The small molecule below binds the protein below.
Small molecule (SMILES): N[C@@H](Cc1c[nH]c2ccccc12)C(=O)O

Sequence of chain 2.B:
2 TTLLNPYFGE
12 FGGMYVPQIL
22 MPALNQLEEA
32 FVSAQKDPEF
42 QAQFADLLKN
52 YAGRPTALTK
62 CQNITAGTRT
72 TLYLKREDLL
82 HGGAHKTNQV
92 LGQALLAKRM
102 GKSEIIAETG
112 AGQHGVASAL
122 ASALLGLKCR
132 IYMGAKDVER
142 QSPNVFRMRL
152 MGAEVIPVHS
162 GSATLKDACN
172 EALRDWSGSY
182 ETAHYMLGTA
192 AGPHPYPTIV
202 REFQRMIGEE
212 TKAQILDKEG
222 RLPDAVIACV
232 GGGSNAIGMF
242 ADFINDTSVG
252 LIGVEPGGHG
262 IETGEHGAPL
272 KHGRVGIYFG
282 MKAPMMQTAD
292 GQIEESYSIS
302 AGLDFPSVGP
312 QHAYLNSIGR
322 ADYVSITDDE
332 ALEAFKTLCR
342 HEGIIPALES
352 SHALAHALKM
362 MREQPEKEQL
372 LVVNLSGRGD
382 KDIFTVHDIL

Binding-site contacts:
Ligand atom CA contacts residue ALA112 of chain 2.B at 3.8 Å (hydrophobic).
Ligand atom O contacts residue HIS115 of chain 2.B at 3.8 Å.
Ligand atom CZ3 contacts residue THR190 of chain 2.B at 3.9 Å.
Ligand atom CZ3 contacts residue GLY233 of chain 2.B at 3.9 Å.
Ligand atom CZ3 contacts residue PHE306 of chain 2.B at 3.5 Å (hydrophobic).
Ligand atom CB contacts residue PLP1 of chain 2.E at 3.4 Å.
Ligand atom CD1 contacts residue HIS115 of chain 2.B at 3.9 Å.
Ligand atom CZ3 contacts residue LEU166 of chain 2.B at 3.9 Å (hydrophobic).
Ligand atom CD1 contacts residue GLU109 of chain 2.B at 3.8 Å.
Ligand atom O contacts residue ALA112 of chain 2.B at 3.5 Å (h-bond).
Ligand atom CB contacts residue LYS87 of chain 2.B at 3.6 Å.
Ligand atom C contacts residue ALA112 of chain 2.B at 3.7 Å (hydrophobic).
Ligand atom CE2 contacts residue LEU166 of chain 2.B at 3.9 Å (hydrophobic).
Ligand atom CA contacts residue PLP1 of chain 2.E at 3.8 Å.
Ligand atom N contacts residue ALA302 of chain 2.B at 3.8 Å.
Ligand atom C contacts residue HIS115 of chain 2.B at 3.7 Å.
Ligand atom CE3 contacts residue LEU166 of chain 2.B at 3.8 Å (hydrophobic).
Ligand atom NE1 contacts residue GLU109 of chain 2.B at 2.8 Å (salt-bridge).
Ligand atom O contacts residue THR110 of chain 2.B at 2.6 Å (h-bond).
Ligand atom OXT contacts residue GLN114 of chain 2.B at 3.2 Å (h-bond).
Ligand atom N contacts residue ALA112 of chain 2.B at 3.1 Å (h-bond).
Ligand atom CZ2 contacts residue THR190 of chain 2.B at 3.6 Å.
Ligand atom CA contacts residue LYS87 of chain 2.B at 3.9 Å.
Ligand atom C contacts residue LYS87 of chain 2.B at 3.8 Å.
Ligand atom N contacts residue GLY111 of chain 2.B at 3.5 Å (h-bond).
Ligand atom CE2 contacts residue GLU109 of chain 2.B at 3.6 Å.
Ligand atom O contacts residue GLY113 of chain 2.B at 3.5 Å (h-bond).
Ligand atom OXT contacts residue HIS115 of chain 2.B at 2.8 Å (h-bond).
Ligand atom CZ2 contacts residue GLU109 of chain 2.B at 3.9 Å.
Ligand atom N contacts residue LEU166 of chain 2.B at 3.9 Å.
Ligand atom OXT contacts residue THR110 of chain 2.B at 3.8 Å.
Ligand atom C contacts residue THR110 of chain 2.B at 3.6 Å.
Ligand atom CH2 contacts residue PHE306 of chain 2.B at 3.6 Å (hydrophobic).
Ligand atom O contacts residue GLY111 of chain 2.B at 2.8 Å (h-bond).
Ligand atom C contacts residue GLY113 of chain 2.B at 3.9 Å.
Ligand atom OXT contacts residue LYS87 of chain 2.B at 3.0 Å.
Ligand atom C contacts residue GLY111 of chain 2.B at 3.8 Å.
Ligand atom CD2 contacts residue LEU166 of chain 2.B at 3.8 Å (hydrophobic).
Ligand atom CH2 contacts residue THR190 of chain 2.B at 3.5 Å.
Ligand atom OXT contacts residue PLP1 of chain 2.E at 3.8 Å.